The small molecule below binds the protein below.
Small molecule (SMILES): CCCCCNC(=O)[C@H](Cc1ccc(OC(C(=O)O)C(=O)O)cc1)NC(=O)N[C@@H](Cc1ccccc1)C(=O)O

Sequence of chain 1.A:
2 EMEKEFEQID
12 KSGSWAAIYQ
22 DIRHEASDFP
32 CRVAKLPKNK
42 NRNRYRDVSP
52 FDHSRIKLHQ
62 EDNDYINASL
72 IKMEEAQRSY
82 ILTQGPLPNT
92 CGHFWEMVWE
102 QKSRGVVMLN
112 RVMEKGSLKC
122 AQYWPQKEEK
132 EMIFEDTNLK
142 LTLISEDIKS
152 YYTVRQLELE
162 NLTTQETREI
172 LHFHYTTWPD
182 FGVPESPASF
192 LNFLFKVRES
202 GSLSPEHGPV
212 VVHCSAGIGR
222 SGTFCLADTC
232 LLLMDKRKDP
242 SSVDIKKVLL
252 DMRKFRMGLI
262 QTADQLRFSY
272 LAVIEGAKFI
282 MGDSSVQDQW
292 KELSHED

Binding-site contacts:
Ligand atom O33 contacts residue ARG47 of chain 1.A at 2.8 Å (salt-bridge).
Ligand atom C11 contacts residue VAL49 of chain 1.A at 3.8 Å (hydrophobic).
Ligand atom C36 contacts residue ASP48 of chain 1.A at 3.7 Å.
Ligand atom C7 contacts residue ALA217 of chain 1.A at 3.7 Å (hydrophobic).
Ligand atom C11 contacts residue ASP48 of chain 1.A at 3.8 Å.
Ligand atom N20 contacts residue ASP48 of chain 1.A at 2.8 Å (salt-bridge).
Ligand atom C11 contacts residue TYR46 of chain 1.A at 3.7 Å (hydrophobic).
Ligand atom C31 contacts residue ARG47 of chain 1.A at 3.6 Å.
Ligand atom O32 contacts residue ARG47 of chain 1.A at 2.8 Å (salt-bridge).
Ligand atom C39 contacts residue ARG47 of chain 1.A at 3.0 Å.
Ligand atom O15 contacts residue ARG221 of chain 1.A at 3.4 Å (salt-bridge).
Ligand atom N28 contacts residue ASP48 of chain 1.A at 3.2 Å (salt-bridge).
Ligand atom C5 contacts residue ALA217 of chain 1.A at 3.6 Å (hydrophobic).
Ligand atom C22 contacts residue ASP48 of chain 1.A at 3.4 Å.
Ligand atom C19 contacts residue ASP48 of chain 1.A at 3.4 Å.
Ligand atom O16 contacts residue SER216 of chain 1.A at 2.9 Å (h-bond).
Ligand atom C6 contacts residue GLN262 of chain 1.A at 3.7 Å.
Ligand atom O15 contacts residue SER216 of chain 1.A at 3.4 Å.
Ligand atom N17 contacts residue TYR46 of chain 1.A at 3.7 Å.
Ligand atom O32 contacts residue TYR46 of chain 1.A at 3.6 Å.
Ligand atom C19 contacts residue TYR46 of chain 1.A at 3.6 Å (hydrophobic).
Ligand atom O3 contacts residue GLN266 of chain 1.A at 3.1 Å (h-bond).
Ligand atom O2 contacts residue ARG221 of chain 1.A at 2.9 Å (salt-bridge).
Ligand atom C4 contacts residue ALA217 of chain 1.A at 3.7 Å (hydrophobic).
Ligand atom C38 contacts residue ARG47 of chain 1.A at 3.5 Å.
Ligand atom O3 contacts residue GLY220 of chain 1.A at 3.2 Å.
Ligand atom C1 contacts residue GLN266 of chain 1.A at 3.6 Å.
Ligand atom C26 contacts residue GLN262 of chain 1.A at 3.3 Å.
Ligand atom C23 contacts residue ASP48 of chain 1.A at 3.1 Å.
Ligand atom C35 contacts residue ASP48 of chain 1.A at 3.6 Å.
Ligand atom C1 contacts residue ARG221 of chain 1.A at 3.7 Å.
Ligand atom C14 contacts residue SER216 of chain 1.A at 3.6 Å.
Ligand atom C6 contacts residue ALA217 of chain 1.A at 3.5 Å (hydrophobic).
Ligand atom O16 contacts residue CYS215 of chain 1.A at 3.6 Å (h-bond).
Ligand atom N17 contacts residue ASP48 of chain 1.A at 2.7 Å (salt-bridge).
Ligand atom C5 contacts residue GLN262 of chain 1.A at 3.5 Å.
Ligand atom O16 contacts residue ALA217 of chain 1.A at 3.0 Å (h-bond).
Ligand atom O3 contacts residue ARG221 of chain 1.A at 2.9 Å (salt-bridge).
Ligand atom O2 contacts residue GLN266 of chain 1.A at 3.6 Å.
Ligand atom C24 contacts residue ASP48 of chain 1.A at 3.2 Å.